Sequence of chain 1.E:
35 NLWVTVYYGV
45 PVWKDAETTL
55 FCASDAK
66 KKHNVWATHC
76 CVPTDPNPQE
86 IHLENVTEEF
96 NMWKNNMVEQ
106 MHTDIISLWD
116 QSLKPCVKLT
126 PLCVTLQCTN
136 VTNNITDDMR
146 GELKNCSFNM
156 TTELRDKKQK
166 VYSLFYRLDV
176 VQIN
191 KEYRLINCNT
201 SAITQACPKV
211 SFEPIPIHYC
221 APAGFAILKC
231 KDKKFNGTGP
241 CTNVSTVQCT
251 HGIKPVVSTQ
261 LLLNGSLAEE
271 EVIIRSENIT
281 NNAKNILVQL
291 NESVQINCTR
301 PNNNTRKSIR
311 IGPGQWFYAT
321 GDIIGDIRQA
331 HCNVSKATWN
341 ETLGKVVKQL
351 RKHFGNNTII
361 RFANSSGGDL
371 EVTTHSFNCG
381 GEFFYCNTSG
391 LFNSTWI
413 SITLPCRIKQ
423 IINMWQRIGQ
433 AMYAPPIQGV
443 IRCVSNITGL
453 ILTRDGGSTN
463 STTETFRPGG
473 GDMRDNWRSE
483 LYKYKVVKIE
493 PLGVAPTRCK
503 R

A small-molecule ligand and the protein it binds are described below.
Small molecule (SMILES): CC(=O)N[C@@H]1[C@@H](O)[C@H](O)[C@@H](CO)O[C@H]1O

Binding-site contacts:
Ligand atom N2 contacts residue ASN393 of chain 1.E at 3.0 Å (h-bond).
Ligand atom O5 contacts residue ASN393 of chain 1.E at 2.5 Å (h-bond).
Ligand atom C8 contacts residue ASN364 of chain 1.E at 4.3 Å.
Ligand atom C5 contacts residue ASN393 of chain 1.E at 3.8 Å.
Ligand atom C3 contacts residue ASN393 of chain 1.E at 3.9 Å.
Ligand atom O7 contacts residue ASN393 of chain 1.E at 4.0 Å.
Ligand atom C8 contacts residue NAG1 of chain 1.RB at 3.5 Å.
Ligand atom C8 contacts residue ASN393 of chain 1.E at 4.0 Å.
Ligand atom C2 contacts residue ASN393 of chain 1.E at 2.6 Å.
Ligand atom O7 contacts residue NAG1 of chain 1.HB at 3.7 Å.
Ligand atom C7 contacts residue ASN393 of chain 1.E at 3.7 Å.
Ligand atom C1 contacts residue ASN393 of chain 1.E at 1.5 Å.
Ligand atom C4 contacts residue ASN393 of chain 1.E at 4.4 Å.